Binding-site contacts:
Ligand atom N2 contacts residue ASP136 of chain 1.A at 4.1 Å.
Ligand atom O6 contacts residue GLN166 of chain 1.A at 2.6 Å (h-bond).
Ligand atom O5 contacts residue ASN168 of chain 1.A at 2.3 Å (h-bond).
Ligand atom C5 contacts residue TYR113 of chain 1.A at 3.8 Å (hydrophobic).
Ligand atom O3 contacts residue THR266 of chain 1.A at 3.8 Å.
Ligand atom C8 contacts residue GLN166 of chain 1.A at 3.5 Å.
Ligand atom C4 contacts residue TYR113 of chain 1.A at 4.2 Å (hydrophobic).
Ligand atom C7 contacts residue THR172 of chain 1.A at 3.8 Å.
Ligand atom C5 contacts residue ASN168 of chain 1.A at 3.6 Å.
Ligand atom C6 contacts residue LEU133 of chain 1.A at 3.9 Å (hydrophobic).
Ligand atom O6 contacts residue ASP136 of chain 1.A at 3.4 Å (salt-bridge).
Ligand atom C1 contacts residue THR170 of chain 1.A at 3.4 Å.
Ligand atom O5 contacts residue THR170 of chain 1.A at 4.0 Å.
Ligand atom O7 contacts residue ASN168 of chain 1.A at 4.2 Å.
Ligand atom O3 contacts residue LEU133 of chain 1.A at 3.4 Å.
Ligand atom O6 contacts residue VAL135 of chain 1.A at 3.4 Å.
Ligand atom C7 contacts residue ASN168 of chain 1.A at 3.7 Å.
Ligand atom C2 contacts residue VAL135 of chain 1.A at 3.9 Å (hydrophobic).
Ligand atom O7 contacts residue VAL135 of chain 1.A at 3.4 Å.
Ligand atom C1 contacts residue TYR113 of chain 1.A at 3.9 Å (hydrophobic).
Ligand atom C5 contacts residue GLN166 of chain 1.A at 4.1 Å.
Ligand atom O3 contacts residue ASP136 of chain 1.A at 2.8 Å (salt-bridge).
Ligand atom C5 contacts residue THR170 of chain 1.A at 4.1 Å.
Ligand atom C1 contacts residue ASN168 of chain 1.A at 1.4 Å.
Ligand atom C2 contacts residue ASN168 of chain 1.A at 2.5 Å.
Ligand atom C3 contacts residue ASP136 of chain 1.A at 3.5 Å.
Ligand atom C2 contacts residue TYR113 of chain 1.A at 4.2 Å (hydrophobic).
Ligand atom N2 contacts residue THR170 of chain 1.A at 4.1 Å.
Ligand atom C6 contacts residue TYR113 of chain 1.A at 3.7 Å (hydrophobic).
Ligand atom O5 contacts residue ASP136 of chain 1.A at 4.1 Å.
Ligand atom C3 contacts residue TYR113 of chain 1.A at 3.7 Å (hydrophobic).
Ligand atom O7 contacts residue THR172 of chain 1.A at 3.4 Å.
Ligand atom O2 contacts residue GLN268 of chain 1.A at 3.1 Å.
Ligand atom O6 contacts residue TYR113 of chain 1.A at 2.8 Å (h-bond).
Ligand atom O7 contacts residue LEU133 of chain 1.A at 3.5 Å.
Ligand atom C6 contacts residue GLN166 of chain 1.A at 3.4 Å.
Ligand atom N2 contacts residue ASN168 of chain 1.A at 2.9 Å (h-bond).
Ligand atom O4 contacts residue TYR113 of chain 1.A at 3.9 Å.
Ligand atom C3 contacts residue ASN168 of chain 1.A at 3.7 Å.
Ligand atom O5 contacts residue LEU133 of chain 1.A at 4.1 Å.

The protein below binds the small molecule below.
Small molecule (SMILES): CC(=O)N[C@H]1[C@H](O[C@H]2[C@H](O)[C@@H](NC(C)=O)CO[C@@H]2CO)O[C@H](CO)[C@@H](O[C@@H]2O[C@H](CO[C@H]3O[C@H](CO)[C@@H](O)[C@H](O[C@H]4O[C@H](CO)[C@@H](O)[C@H](O)[C@@H]4O)[C@@H]3O)[C@@H](O)[C@H](O)[C@@H]2O)[C@@H]1O

Sequence of chain 1.A:
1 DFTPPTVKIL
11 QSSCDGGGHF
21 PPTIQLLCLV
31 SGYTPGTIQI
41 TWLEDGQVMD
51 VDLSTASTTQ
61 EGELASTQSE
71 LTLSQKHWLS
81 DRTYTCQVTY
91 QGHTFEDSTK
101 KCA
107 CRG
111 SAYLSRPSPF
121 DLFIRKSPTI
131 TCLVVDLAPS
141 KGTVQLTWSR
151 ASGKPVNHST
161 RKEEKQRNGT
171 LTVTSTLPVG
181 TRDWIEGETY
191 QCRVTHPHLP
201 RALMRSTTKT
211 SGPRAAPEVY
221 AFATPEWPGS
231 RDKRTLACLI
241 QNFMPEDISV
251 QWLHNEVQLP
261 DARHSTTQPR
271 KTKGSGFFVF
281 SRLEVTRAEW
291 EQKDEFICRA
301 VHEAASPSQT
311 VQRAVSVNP